A protein and the small-molecule ligand that binds it are described below.
Small molecule (SMILES): CC(=O)N[C@@H]1[C@@H](O)[C@H](O)[C@@H](CO)O[C@H]1O

Binding-site contacts:
Ligand atom C1 contacts residue ASN154 of chain 1.A at 3.7 Å.
Ligand atom O5 contacts residue ASN5 of chain 1.A at 2.3 Å (h-bond).
Ligand atom C6 contacts residue ASN154 of chain 1.A at 4.1 Å.
Ligand atom C3 contacts residue ASN5 of chain 1.A at 3.8 Å.
Ligand atom C3 contacts residue ASN154 of chain 1.A at 4.5 Å.
Ligand atom O5 contacts residue ASN154 of chain 1.A at 3.6 Å (h-bond).
Ligand atom C7 contacts residue ASP2 of chain 1.A at 4.2 Å.
Ligand atom C4 contacts residue ASN154 of chain 1.A at 4.4 Å.
Ligand atom C5 contacts residue ASN5 of chain 1.A at 3.6 Å.
Ligand atom N2 contacts residue ASP2 of chain 1.A at 4.5 Å.
Ligand atom C1 contacts residue PHE3 of chain 1.A at 3.5 Å (hydrophobic).
Ligand atom C4 contacts residue ASP2 of chain 1.A at 4.4 Å.
Ligand atom N2 contacts residue ASN5 of chain 1.A at 2.8 Å (h-bond).
Ligand atom C1 contacts residue ASN5 of chain 1.A at 1.4 Å.
Ligand atom C3 contacts residue ASP2 of chain 1.A at 3.5 Å.
Ligand atom O4 contacts residue ASP2 of chain 1.A at 4.0 Å.
Ligand atom O6 contacts residue ASN154 of chain 1.A at 4.0 Å.
Ligand atom O3 contacts residue ASP2 of chain 1.A at 2.9 Å.
Ligand atom C2 contacts residue ASN5 of chain 1.A at 2.4 Å.
Ligand atom C3 contacts residue PHE3 of chain 1.A at 4.0 Å (hydrophobic).
Ligand atom C7 contacts residue PHE3 of chain 1.A at 3.5 Å (hydrophobic).
Ligand atom C4 contacts residue ASN5 of chain 1.A at 4.2 Å.
Ligand atom C2 contacts residue PHE3 of chain 1.A at 3.5 Å (hydrophobic).
Ligand atom N2 contacts residue PHE3 of chain 1.A at 2.7 Å (h-bond).
Ligand atom C7 contacts residue ASN5 of chain 1.A at 3.9 Å.
Ligand atom C8 contacts residue ASP2 of chain 1.A at 4.3 Å.
Ligand atom C8 contacts residue PHE3 of chain 1.A at 3.5 Å (hydrophobic).
Ligand atom C5 contacts residue ASN154 of chain 1.A at 3.3 Å.

Sequence of chain 1.A:
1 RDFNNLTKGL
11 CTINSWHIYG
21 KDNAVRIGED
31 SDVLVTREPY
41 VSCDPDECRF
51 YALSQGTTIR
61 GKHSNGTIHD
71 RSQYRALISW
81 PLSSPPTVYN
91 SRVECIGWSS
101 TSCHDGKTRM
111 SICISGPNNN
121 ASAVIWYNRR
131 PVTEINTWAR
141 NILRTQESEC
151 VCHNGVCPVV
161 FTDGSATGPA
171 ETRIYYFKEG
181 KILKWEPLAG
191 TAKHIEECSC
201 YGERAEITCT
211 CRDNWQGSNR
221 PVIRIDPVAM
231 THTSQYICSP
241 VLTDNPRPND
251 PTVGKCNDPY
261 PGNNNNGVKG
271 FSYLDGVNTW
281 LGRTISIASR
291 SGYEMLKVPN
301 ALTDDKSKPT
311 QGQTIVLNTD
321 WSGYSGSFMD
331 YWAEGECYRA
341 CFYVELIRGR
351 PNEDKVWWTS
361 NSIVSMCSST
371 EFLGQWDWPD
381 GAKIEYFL